The small molecule below binds the protein below.
Small molecule (SMILES): CC(=O)N[C@@H]1[C@@H](O)[C@H](O)[C@@H](CO)O[C@H]1O

Binding-site contacts:
Ligand atom C2 contacts residue ASN327 of chain 1.A at 2.5 Å.
Ligand atom O6 contacts residue ASN327 of chain 1.A at 4.5 Å.
Ligand atom C4 contacts residue ASN327 of chain 1.A at 4.3 Å.
Ligand atom C6 contacts residue ASN327 of chain 1.A at 4.4 Å.
Ligand atom C3 contacts residue ASN327 of chain 1.A at 3.8 Å.
Ligand atom O7 contacts residue ASN327 of chain 1.A at 3.4 Å (h-bond).
Ligand atom C7 contacts residue ASN327 of chain 1.A at 3.4 Å.
Ligand atom C1 contacts residue ASN327 of chain 1.A at 1.5 Å.
Ligand atom N2 contacts residue ASN327 of chain 1.A at 2.9 Å (h-bond).
Ligand atom C5 contacts residue ASN327 of chain 1.A at 3.7 Å.
Ligand atom O5 contacts residue ASN327 of chain 1.A at 2.4 Å (h-bond).

Sequence of chain 1.A:
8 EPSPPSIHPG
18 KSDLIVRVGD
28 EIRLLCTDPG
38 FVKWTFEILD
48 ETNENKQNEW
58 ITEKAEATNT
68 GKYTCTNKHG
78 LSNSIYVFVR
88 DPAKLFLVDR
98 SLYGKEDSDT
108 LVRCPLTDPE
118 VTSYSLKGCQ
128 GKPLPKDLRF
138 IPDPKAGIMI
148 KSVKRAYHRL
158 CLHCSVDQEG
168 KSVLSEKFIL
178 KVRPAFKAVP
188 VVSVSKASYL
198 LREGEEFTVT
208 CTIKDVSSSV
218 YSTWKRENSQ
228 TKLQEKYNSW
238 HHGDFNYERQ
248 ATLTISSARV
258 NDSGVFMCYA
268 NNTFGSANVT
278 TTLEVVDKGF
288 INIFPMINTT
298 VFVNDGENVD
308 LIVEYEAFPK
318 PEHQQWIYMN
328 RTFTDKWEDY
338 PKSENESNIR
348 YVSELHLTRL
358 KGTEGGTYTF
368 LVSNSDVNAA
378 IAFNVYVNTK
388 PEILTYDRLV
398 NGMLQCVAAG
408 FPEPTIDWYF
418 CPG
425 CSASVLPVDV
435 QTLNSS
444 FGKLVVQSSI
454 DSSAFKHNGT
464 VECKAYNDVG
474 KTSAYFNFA